Sequence of chain 1.C:
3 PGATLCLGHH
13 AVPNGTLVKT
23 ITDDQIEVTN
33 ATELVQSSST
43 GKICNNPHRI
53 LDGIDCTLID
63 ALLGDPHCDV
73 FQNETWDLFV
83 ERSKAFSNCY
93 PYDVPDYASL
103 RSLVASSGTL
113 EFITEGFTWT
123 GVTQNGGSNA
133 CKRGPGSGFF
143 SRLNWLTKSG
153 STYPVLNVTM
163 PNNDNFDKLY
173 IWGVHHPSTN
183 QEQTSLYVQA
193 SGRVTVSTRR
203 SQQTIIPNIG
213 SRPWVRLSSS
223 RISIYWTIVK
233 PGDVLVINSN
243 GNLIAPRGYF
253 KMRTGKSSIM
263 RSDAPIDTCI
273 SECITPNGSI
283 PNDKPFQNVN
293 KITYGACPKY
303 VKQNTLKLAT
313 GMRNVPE

The protein below binds the small molecule below.
Small molecule (SMILES): CC(=O)N[C@H]1[C@H](O[C@H]2[C@H](O)[C@@H](NC(C)=O)CO[C@@H]2CO)O[C@H](CO)[C@@H](O[C@@H]2O[C@H](CO)[C@@H](O)[C@H](O)[C@@H]2O)[C@@H]1O

Binding-site contacts:
Ligand atom C3 contacts residue ASN159 of chain 1.C at 3.9 Å.
Ligand atom C2 contacts residue ASN159 of chain 1.C at 2.6 Å.
Ligand atom O5 contacts residue THR161 of chain 1.C at 4.2 Å.
Ligand atom C5 contacts residue THR161 of chain 1.C at 4.2 Å.
Ligand atom O5 contacts residue ASN159 of chain 1.C at 2.4 Å (h-bond).
Ligand atom C4 contacts residue ASN159 of chain 1.C at 4.3 Å.
Ligand atom O6 contacts residue THR161 of chain 1.C at 2.8 Å (h-bond).
Ligand atom C6 contacts residue THR161 of chain 1.C at 3.1 Å.
Ligand atom C8 contacts residue THR161 of chain 1.C at 4.4 Å.
Ligand atom C7 contacts residue ASN159 of chain 1.C at 3.4 Å.
Ligand atom N2 contacts residue ASN159 of chain 1.C at 3.1 Å (h-bond).
Ligand atom C6 contacts residue VAL238 of chain 1.C at 3.9 Å (hydrophobic).
Ligand atom C5 contacts residue ASN159 of chain 1.C at 3.6 Å.
Ligand atom C1 contacts residue ASN159 of chain 1.C at 1.5 Å.
Ligand atom O7 contacts residue ASN159 of chain 1.C at 3.2 Å (h-bond).
Ligand atom C8 contacts residue VAL236 of chain 1.C at 4.4 Å (hydrophobic).